Binding-site contacts:
Ligand atom C9 contacts residue ALA214 of chain 1.A at 3.4 Å (hydrophobic).
Ligand atom C1 contacts residue TYR164 of chain 1.A at 3.7 Å (hydrophobic).
Ligand atom O17 contacts residue TYR174 of chain 1.A at 2.5 Å (h-bond).
Ligand atom C9 contacts residue GLY110 of chain 1.A at 3.9 Å.
Ligand atom CL15 contacts residue PHE111 of chain 1.A at 4.0 Å.
Ligand atom C1 contacts residue NAD1 of chain 1.C at 3.6 Å.
Ligand atom O17 contacts residue NAD1 of chain 1.C at 2.6 Å (h-bond).
Ligand atom CL15 contacts residue LEU117 of chain 1.A at 3.8 Å.
Ligand atom C12 contacts residue LEU117 of chain 1.A at 3.6 Å (hydrophobic).
Ligand atom C6 contacts residue TYR174 of chain 1.A at 3.5 Å (hydrophobic).
Ligand atom O7 contacts residue NAD1 of chain 1.C at 3.0 Å (h-bond).
Ligand atom C12 contacts residue ILE218 of chain 1.A at 4.0 Å (hydrophobic).
Ligand atom C13 contacts residue ILE218 of chain 1.A at 3.7 Å (hydrophobic).
Ligand atom C9 contacts residue NAD1 of chain 1.C at 3.9 Å.
Ligand atom C10 contacts residue GLY110 of chain 1.A at 3.5 Å.
Ligand atom CL14 contacts residue TYR164 of chain 1.A at 3.4 Å.
Ligand atom CL16 contacts residue NAD1 of chain 1.C at 3.5 Å.
Ligand atom C8 contacts residue NAD1 of chain 1.C at 3.6 Å.
Ligand atom C1 contacts residue TYR174 of chain 1.A at 3.5 Å (hydrophobic).
Ligand atom C2 contacts residue NAD1 of chain 1.C at 3.4 Å.
Ligand atom C10 contacts residue ALA214 of chain 1.A at 3.9 Å (hydrophobic).
Ligand atom CL14 contacts residue MET224 of chain 1.A at 3.7 Å.
Ligand atom C8 contacts residue ALA214 of chain 1.A at 3.7 Å (hydrophobic).
Ligand atom C5 contacts residue NAD1 of chain 1.C at 3.4 Å.
Ligand atom C10 contacts residue PHE111 of chain 1.A at 4.0 Å (hydrophobic).
Ligand atom CL14 contacts residue NAD1 of chain 1.C at 3.5 Å.
Ligand atom O7 contacts residue ALA214 of chain 1.A at 4.0 Å.
Ligand atom C6 contacts residue NAD1 of chain 1.C at 3.5 Å.
Ligand atom CL16 contacts residue ALA214 of chain 1.A at 3.5 Å.
Ligand atom C12 contacts residue MET177 of chain 1.A at 4.0 Å (hydrophobic).
Ligand atom CL15 contacts residue ALA112 of chain 1.A at 3.2 Å.
Ligand atom CL16 contacts residue GLY110 of chain 1.A at 3.4 Å.
Ligand atom O17 contacts residue LYS181 of chain 1.A at 3.8 Å.
Ligand atom C4 contacts residue NAD1 of chain 1.C at 3.3 Å.
Ligand atom C3 contacts residue ALA215 of chain 1.A at 3.6 Å (hydrophobic).
Ligand atom CL14 contacts residue PHE221 of chain 1.A at 3.9 Å.
Ligand atom CL14 contacts residue PRO209 of chain 1.A at 4.1 Å.
Ligand atom C3 contacts residue PHE221 of chain 1.A at 4.2 Å (hydrophobic).
Ligand atom C4 contacts residue ALA215 of chain 1.A at 3.6 Å (hydrophobic).
Ligand atom C3 contacts residue NAD1 of chain 1.C at 3.1 Å.

This protein binds this small molecule.
Small molecule (SMILES): Oc1cc(Cl)ccc1Oc1ccc(Cl)cc1Cl

Sequence of chain 1.A:
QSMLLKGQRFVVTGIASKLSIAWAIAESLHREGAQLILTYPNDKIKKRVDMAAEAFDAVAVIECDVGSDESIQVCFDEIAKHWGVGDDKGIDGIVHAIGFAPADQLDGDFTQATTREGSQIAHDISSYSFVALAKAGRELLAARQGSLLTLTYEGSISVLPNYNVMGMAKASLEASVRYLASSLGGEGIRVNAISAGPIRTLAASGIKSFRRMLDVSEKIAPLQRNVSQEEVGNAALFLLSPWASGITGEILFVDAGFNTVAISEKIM